Binding-site contacts:
Ligand atom N1 contacts residue LEU57 of chain 1.A at 3.4 Å.
Ligand atom C5' contacts residue ASN13 of chain 1.A at 3.1 Å.
Ligand atom C3' contacts residue TRP189 of chain 1.A at 3.7 Å (hydrophobic).
Ligand atom C2 contacts residue THR58 of chain 1.A at 3.9 Å.
Ligand atom O5' contacts residue TRP189 of chain 1.A at 3.5 Å (h-bond).
Ligand atom N6 contacts residue ASN210 of chain 1.A at 4.5 Å.
Ligand atom C8 contacts residue TRP189 of chain 1.A at 3.1 Å (hydrophobic).
Ligand atom C2 contacts residue LEU57 of chain 1.A at 3.6 Å (hydrophobic).
Ligand atom N6 contacts residue CYS209 of chain 1.A at 3.4 Å (h-bond).
Ligand atom N3 contacts residue THR56 of chain 1.A at 4.0 Å.
Ligand atom N1 contacts residue THR56 of chain 1.A at 4.3 Å.
Ligand atom N6 contacts residue THR58 of chain 1.A at 3.4 Å (h-bond).
Ligand atom C4' contacts residue TRP189 of chain 1.A at 4.0 Å (hydrophobic).
Ligand atom C6 contacts residue TRP189 of chain 1.A at 4.2 Å (hydrophobic).
Ligand atom C6 contacts residue CYS209 of chain 1.A at 4.3 Å (hydrophobic).
Ligand atom N6 contacts residue TRP189 of chain 1.A at 3.8 Å.
Ligand atom O5' contacts residue ASN13 of chain 1.A at 3.7 Å.
Ligand atom C4' contacts residue ASN13 of chain 1.A at 3.9 Å.
Ligand atom C5' contacts residue TRP189 of chain 1.A at 2.9 Å (hydrophobic).
Ligand atom O3' contacts residue TRP189 of chain 1.A at 4.1 Å.
Ligand atom C2 contacts residue THR56 of chain 1.A at 3.5 Å.
Ligand atom N7 contacts residue TRP189 of chain 1.A at 2.9 Å.
Ligand atom C6 contacts residue LEU57 of chain 1.A at 4.3 Å (hydrophobic).
Ligand atom O3' contacts residue ASN13 of chain 1.A at 4.2 Å.
Ligand atom N9 contacts residue TRP189 of chain 1.A at 4.2 Å.
Ligand atom N3 contacts residue LEU57 of chain 1.A at 4.3 Å.
Ligand atom N1 contacts residue CYS209 of chain 1.A at 4.5 Å.
Ligand atom C6 contacts residue THR58 of chain 1.A at 3.9 Å.
Ligand atom N1 contacts residue THR58 of chain 1.A at 3.2 Å (h-bond).
Ligand atom C5 contacts residue TRP189 of chain 1.A at 3.8 Å (hydrophobic).

This protein binds this small molecule.
Small molecule (SMILES): Nc1ncnc2c1ncn2[C@@H]1O[C@H](CO)[C@@H](O)[C@H]1O

Sequence of chain 1.A:
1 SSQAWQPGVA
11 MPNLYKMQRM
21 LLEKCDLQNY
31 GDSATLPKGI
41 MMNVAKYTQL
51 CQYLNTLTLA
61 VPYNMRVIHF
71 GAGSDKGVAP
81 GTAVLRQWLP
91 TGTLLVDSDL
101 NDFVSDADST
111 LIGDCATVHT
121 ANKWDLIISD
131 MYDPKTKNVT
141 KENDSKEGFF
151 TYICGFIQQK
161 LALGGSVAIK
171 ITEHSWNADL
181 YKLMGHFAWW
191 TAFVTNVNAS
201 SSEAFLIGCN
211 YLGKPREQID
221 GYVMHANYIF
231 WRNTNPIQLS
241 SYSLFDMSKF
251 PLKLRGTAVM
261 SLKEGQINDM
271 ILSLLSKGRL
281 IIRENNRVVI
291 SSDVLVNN